Sequence of chain 44.E:
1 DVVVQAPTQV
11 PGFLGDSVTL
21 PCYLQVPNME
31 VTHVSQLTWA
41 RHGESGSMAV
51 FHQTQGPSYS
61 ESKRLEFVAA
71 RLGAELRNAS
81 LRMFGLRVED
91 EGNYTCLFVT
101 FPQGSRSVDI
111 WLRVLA

A protein and the small-molecule ligand that binds it are described below.
Small molecule (SMILES): CC(=O)N[C@H]1[C@H](O[C@H]2[C@H](O)[C@@H](NC(C)=O)CO[C@@H]2CO)O[C@H](CO)[C@@H](O[C@@H]2O[C@H](CO)[C@@H](O)[C@H](O)[C@@H]2O)[C@@H]1O

Binding-site contacts:
Ligand atom C8 contacts residue TYR23 of chain 44.E at 3.3 Å (hydrophobic).
Ligand atom C6 contacts residue ASN78 of chain 44.E at 4.5 Å.
Ligand atom C5 contacts residue VAL68 of chain 44.E at 4.4 Å (hydrophobic).
Ligand atom C2 contacts residue ASN78 of chain 44.E at 2.7 Å.
Ligand atom C5 contacts residue SER80 of chain 44.E at 4.0 Å.
Ligand atom O5 contacts residue ALA69 of chain 44.E at 3.5 Å.
Ligand atom C7 contacts residue TYR23 of chain 44.E at 4.0 Å (hydrophobic).
Ligand atom C1 contacts residue ALA69 of chain 44.E at 4.3 Å (hydrophobic).
Ligand atom O7 contacts residue TYR23 of chain 44.E at 4.2 Å.
Ligand atom C5 contacts residue ASN78 of chain 44.E at 3.5 Å.
Ligand atom C1 contacts residue SER80 of chain 44.E at 3.8 Å.
Ligand atom C3 contacts residue ASN78 of chain 44.E at 4.0 Å.
Ligand atom O6 contacts residue ALA69 of chain 44.E at 4.0 Å.
Ligand atom O5 contacts residue SER80 of chain 44.E at 4.1 Å.
Ligand atom C6 contacts residue VAL68 of chain 44.E at 3.1 Å (hydrophobic).
Ligand atom O7 contacts residue ASN78 of chain 44.E at 4.0 Å.
Ligand atom C6 contacts residue ALA69 of chain 44.E at 4.1 Å (hydrophobic).
Ligand atom N2 contacts residue ASN78 of chain 44.E at 3.2 Å (h-bond).
Ligand atom O6 contacts residue VAL68 of chain 44.E at 3.8 Å.
Ligand atom C7 contacts residue ASN78 of chain 44.E at 3.9 Å.
Ligand atom C5 contacts residue ALA69 of chain 44.E at 4.4 Å (hydrophobic).
Ligand atom C4 contacts residue ASN78 of chain 44.E at 4.2 Å.
Ligand atom O5 contacts residue ASN78 of chain 44.E at 2.2 Å (h-bond).
Ligand atom C1 contacts residue ASN78 of chain 44.E at 1.4 Å.